Sequence of chain 1.C:
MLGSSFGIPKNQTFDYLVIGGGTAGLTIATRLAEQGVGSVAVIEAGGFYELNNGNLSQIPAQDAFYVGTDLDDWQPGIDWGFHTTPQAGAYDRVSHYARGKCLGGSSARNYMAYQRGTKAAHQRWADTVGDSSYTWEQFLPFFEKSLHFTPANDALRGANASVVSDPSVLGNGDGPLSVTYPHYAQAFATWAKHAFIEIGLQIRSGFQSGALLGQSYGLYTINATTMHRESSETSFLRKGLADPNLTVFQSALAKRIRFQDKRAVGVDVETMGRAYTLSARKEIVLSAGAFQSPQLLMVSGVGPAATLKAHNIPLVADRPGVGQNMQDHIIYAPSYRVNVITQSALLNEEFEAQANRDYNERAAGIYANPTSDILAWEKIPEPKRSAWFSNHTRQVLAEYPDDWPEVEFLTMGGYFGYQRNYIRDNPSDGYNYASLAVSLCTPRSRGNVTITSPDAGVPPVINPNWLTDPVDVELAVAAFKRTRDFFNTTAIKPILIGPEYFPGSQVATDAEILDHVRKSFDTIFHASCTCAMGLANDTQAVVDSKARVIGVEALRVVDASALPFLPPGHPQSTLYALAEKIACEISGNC

This protein binds this small molecule.
Small molecule (SMILES): CC(=O)N[C@@H]1[C@@H](O)[C@H](O)[C@@H](CO)O[C@H]1O

Binding-site contacts:
Ligand atom C6 contacts residue ASN486 of chain 1.C at 3.4 Å.
Ligand atom O5 contacts residue ASN501 of chain 1.C at 3.4 Å (h-bond).
Ligand atom C5 contacts residue ASN486 of chain 1.C at 3.4 Å.
Ligand atom C4 contacts residue ASN486 of chain 1.C at 4.1 Å.
Ligand atom O5 contacts residue ASN486 of chain 1.C at 2.4 Å (h-bond).
Ligand atom C8 contacts residue THR488 of chain 1.C at 3.9 Å.
Ligand atom C7 contacts residue GLN362 of chain 1.C at 4.1 Å.
Ligand atom C3 contacts residue ASN486 of chain 1.C at 3.8 Å.
Ligand atom C2 contacts residue ASN486 of chain 1.C at 2.4 Å.
Ligand atom C1 contacts residue ASN486 of chain 1.C at 1.4 Å.
Ligand atom N2 contacts residue ASN486 of chain 1.C at 3.0 Å (h-bond).
Ligand atom C7 contacts residue ASN486 of chain 1.C at 3.5 Å.
Ligand atom O7 contacts residue GLN362 of chain 1.C at 3.2 Å (h-bond).
Ligand atom C1 contacts residue ASN501 of chain 1.C at 3.8 Å.
Ligand atom O7 contacts residue ASN486 of chain 1.C at 3.6 Å (h-bond).